Binding-site contacts:
Ligand atom C6 contacts residue GLU35 of chain 1.C at 3.4 Å.
Ligand atom C2 contacts residue TYR23 of chain 1.C at 3.5 Å (hydrophobic).
Ligand atom C4 contacts residue ASN36 of chain 1.C at 4.3 Å.
Ligand atom C2 contacts residue ASN36 of chain 1.C at 2.7 Å.
Ligand atom O6 contacts residue GLU35 of chain 1.C at 4.2 Å.
Ligand atom N2 contacts residue TYR23 of chain 1.C at 3.5 Å (h-bond).
Ligand atom C3 contacts residue ASN36 of chain 1.C at 3.9 Å.
Ligand atom C7 contacts residue ASN36 of chain 1.C at 4.2 Å.
Ligand atom C5 contacts residue ASN36 of chain 1.C at 3.5 Å.
Ligand atom C8 contacts residue PRO8 of chain 1.C at 4.2 Å (hydrophobic).
Ligand atom O5 contacts residue GLU35 of chain 1.C at 3.5 Å (salt-bridge).
Ligand atom C4 contacts residue GLU35 of chain 1.C at 4.1 Å.
Ligand atom N2 contacts residue PRO8 of chain 1.C at 4.3 Å.
Ligand atom C5 contacts residue GLU35 of chain 1.C at 3.8 Å.
Ligand atom O5 contacts residue ASN36 of chain 1.C at 2.3 Å (h-bond).
Ligand atom N2 contacts residue ASN36 of chain 1.C at 3.1 Å (h-bond).
Ligand atom C1 contacts residue TYR23 of chain 1.C at 4.1 Å (hydrophobic).
Ligand atom C1 contacts residue ASN36 of chain 1.C at 1.4 Å.
Ligand atom C8 contacts residue SER6 of chain 1.C at 4.1 Å.

Sequence of chain 1.C:
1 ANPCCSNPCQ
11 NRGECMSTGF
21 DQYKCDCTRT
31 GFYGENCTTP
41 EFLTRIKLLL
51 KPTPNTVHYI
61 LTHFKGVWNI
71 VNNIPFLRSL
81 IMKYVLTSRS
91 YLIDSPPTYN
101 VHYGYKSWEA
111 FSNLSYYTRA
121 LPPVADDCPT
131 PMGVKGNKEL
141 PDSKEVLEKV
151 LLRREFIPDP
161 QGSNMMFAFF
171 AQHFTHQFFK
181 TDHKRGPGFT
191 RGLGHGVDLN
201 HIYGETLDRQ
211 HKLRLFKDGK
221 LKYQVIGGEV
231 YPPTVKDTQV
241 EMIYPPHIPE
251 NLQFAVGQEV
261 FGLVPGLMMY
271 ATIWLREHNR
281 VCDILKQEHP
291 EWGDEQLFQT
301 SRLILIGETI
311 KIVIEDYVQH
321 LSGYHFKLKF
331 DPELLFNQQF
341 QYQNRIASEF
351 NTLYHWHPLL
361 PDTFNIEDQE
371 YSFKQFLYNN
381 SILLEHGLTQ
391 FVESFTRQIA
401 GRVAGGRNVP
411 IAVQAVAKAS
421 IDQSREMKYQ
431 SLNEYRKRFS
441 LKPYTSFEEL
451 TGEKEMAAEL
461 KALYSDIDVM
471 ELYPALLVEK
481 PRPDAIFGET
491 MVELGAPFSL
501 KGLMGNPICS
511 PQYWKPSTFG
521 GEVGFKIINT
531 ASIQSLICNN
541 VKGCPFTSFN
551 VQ

This small molecule binds to this protein.
Small molecule (SMILES): CC(=O)N[C@@H]1[C@@H](O)[C@H](O)[C@@H](CO)O[C@H]1O